Sequence of chain 2.A:
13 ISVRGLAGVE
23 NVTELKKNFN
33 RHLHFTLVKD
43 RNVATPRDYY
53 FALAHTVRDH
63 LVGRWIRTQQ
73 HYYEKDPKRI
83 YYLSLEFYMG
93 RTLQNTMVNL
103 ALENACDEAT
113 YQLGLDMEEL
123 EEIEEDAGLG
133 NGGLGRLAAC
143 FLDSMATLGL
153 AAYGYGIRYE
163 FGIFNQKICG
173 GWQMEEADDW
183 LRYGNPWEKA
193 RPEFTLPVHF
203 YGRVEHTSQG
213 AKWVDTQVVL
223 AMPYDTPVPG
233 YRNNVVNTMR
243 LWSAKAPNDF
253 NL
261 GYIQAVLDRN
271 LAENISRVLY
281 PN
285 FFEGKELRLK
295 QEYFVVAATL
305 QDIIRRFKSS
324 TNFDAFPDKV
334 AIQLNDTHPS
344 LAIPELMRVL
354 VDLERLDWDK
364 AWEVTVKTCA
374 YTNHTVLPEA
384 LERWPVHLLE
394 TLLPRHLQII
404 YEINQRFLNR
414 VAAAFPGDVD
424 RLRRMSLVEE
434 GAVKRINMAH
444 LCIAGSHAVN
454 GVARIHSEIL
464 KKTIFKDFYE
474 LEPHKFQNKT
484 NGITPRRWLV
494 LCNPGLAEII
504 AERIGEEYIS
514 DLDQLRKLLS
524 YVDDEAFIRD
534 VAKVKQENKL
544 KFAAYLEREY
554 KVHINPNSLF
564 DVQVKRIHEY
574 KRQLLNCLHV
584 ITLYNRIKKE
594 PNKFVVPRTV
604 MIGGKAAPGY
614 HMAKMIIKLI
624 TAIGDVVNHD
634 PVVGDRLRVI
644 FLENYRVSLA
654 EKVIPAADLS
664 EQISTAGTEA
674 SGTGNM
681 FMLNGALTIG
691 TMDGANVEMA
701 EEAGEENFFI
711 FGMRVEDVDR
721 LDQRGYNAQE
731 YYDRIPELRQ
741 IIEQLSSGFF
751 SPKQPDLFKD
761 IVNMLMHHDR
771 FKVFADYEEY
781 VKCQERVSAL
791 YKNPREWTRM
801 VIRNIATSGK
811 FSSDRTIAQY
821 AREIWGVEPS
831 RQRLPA

The protein below binds the small molecule below.
Small molecule (SMILES): OC[C@H]1CNC[C@@H](O)[C@@H]1O

Binding-site contacts:
Ligand atom C4 contacts residue GLY675 of chain 2.A at 3.8 Å.
Ligand atom O4 contacts residue ASN484 of chain 2.A at 3.5 Å (h-bond).
Ligand atom C1 contacts residue LEU136 of chain 2.A at 4.0 Å (hydrophobic).
Ligand atom O3 contacts residue SER674 of chain 2.A at 2.9 Å (h-bond).
Ligand atom C3 contacts residue PO41 of chain 2.B at 3.7 Å.
Ligand atom O6 contacts residue ASN484 of chain 2.A at 2.9 Å (h-bond).
Ligand atom C1 contacts residue PO41 of chain 2.B at 3.3 Å.
Ligand atom O6 contacts residue VAL455 of chain 2.A at 3.7 Å.
Ligand atom C5 contacts residue ASN484 of chain 2.A at 4.4 Å.
Ligand atom C5 contacts residue PO41 of chain 2.B at 3.6 Å.
Ligand atom C4 contacts residue SER674 of chain 2.A at 4.1 Å.
Ligand atom O4 contacts residue GLY675 of chain 2.A at 2.8 Å (h-bond).
Ligand atom C1 contacts residue HIS377 of chain 2.A at 3.8 Å.
Ligand atom O3 contacts residue ALA673 of chain 2.A at 3.3 Å (h-bond).
Ligand atom C6 contacts residue LEU136 of chain 2.A at 4.0 Å (hydrophobic).
Ligand atom O6 contacts residue HIS377 of chain 2.A at 2.8 Å (h-bond).
Ligand atom N contacts residue PO41 of chain 2.B at 2.6 Å (h-bond).
Ligand atom C2 contacts residue TYR573 of chain 2.A at 4.2 Å (hydrophobic).
Ligand atom C6 contacts residue HIS377 of chain 2.A at 3.5 Å.
Ligand atom N contacts residue HIS377 of chain 2.A at 3.8 Å.
Ligand atom C3 contacts residue SER674 of chain 2.A at 4.1 Å.
Ligand atom C5 contacts residue LEU136 of chain 2.A at 4.0 Å (hydrophobic).
Ligand atom C2 contacts residue GLU672 of chain 2.A at 3.7 Å.
Ligand atom C6 contacts residue LEU139 of chain 2.A at 4.0 Å (hydrophobic).
Ligand atom O4 contacts residue SER674 of chain 2.A at 3.6 Å.
Ligand atom C6 contacts residue ASN484 of chain 2.A at 3.5 Å.
Ligand atom C4 contacts residue ASN484 of chain 2.A at 4.1 Å.
Ligand atom O3 contacts residue GLU672 of chain 2.A at 2.7 Å (salt-bridge).
Ligand atom C2 contacts residue PO41 of chain 2.B at 3.5 Å.
Ligand atom C3 contacts residue GLU672 of chain 2.A at 3.3 Å.
Ligand atom C5 contacts residue GLY135 of chain 2.A at 4.0 Å.
Ligand atom C2 contacts residue HIS377 of chain 2.A at 3.5 Å.
Ligand atom O4 contacts residue THR676 of chain 2.A at 4.0 Å.
Ligand atom O6 contacts residue LEU139 of chain 2.A at 3.8 Å.
Ligand atom O3 contacts residue GLY675 of chain 2.A at 3.0 Å (h-bond).
Ligand atom C3 contacts residue GLY675 of chain 2.A at 3.8 Å.
Ligand atom C4 contacts residue PO41 of chain 2.B at 4.3 Å.
Ligand atom C5 contacts residue HIS377 of chain 2.A at 4.2 Å.
Ligand atom C2 contacts residue ALA673 of chain 2.A at 4.3 Å (hydrophobic).
Ligand atom C6 contacts residue GLY135 of chain 2.A at 3.9 Å.